Sequence of chain 1.C:
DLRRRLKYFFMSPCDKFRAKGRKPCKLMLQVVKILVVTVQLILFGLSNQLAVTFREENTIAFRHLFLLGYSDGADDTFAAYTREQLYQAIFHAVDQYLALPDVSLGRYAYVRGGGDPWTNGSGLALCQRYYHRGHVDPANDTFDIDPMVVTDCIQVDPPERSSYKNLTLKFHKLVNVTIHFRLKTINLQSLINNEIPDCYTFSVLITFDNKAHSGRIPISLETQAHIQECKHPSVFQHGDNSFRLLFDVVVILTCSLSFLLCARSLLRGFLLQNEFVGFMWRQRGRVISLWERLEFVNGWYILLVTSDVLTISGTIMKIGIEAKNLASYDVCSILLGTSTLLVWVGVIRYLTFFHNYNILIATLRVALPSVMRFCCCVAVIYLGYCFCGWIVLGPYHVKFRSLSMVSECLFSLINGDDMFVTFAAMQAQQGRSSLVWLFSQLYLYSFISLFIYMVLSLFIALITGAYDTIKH

Sequence of chain 1.D:
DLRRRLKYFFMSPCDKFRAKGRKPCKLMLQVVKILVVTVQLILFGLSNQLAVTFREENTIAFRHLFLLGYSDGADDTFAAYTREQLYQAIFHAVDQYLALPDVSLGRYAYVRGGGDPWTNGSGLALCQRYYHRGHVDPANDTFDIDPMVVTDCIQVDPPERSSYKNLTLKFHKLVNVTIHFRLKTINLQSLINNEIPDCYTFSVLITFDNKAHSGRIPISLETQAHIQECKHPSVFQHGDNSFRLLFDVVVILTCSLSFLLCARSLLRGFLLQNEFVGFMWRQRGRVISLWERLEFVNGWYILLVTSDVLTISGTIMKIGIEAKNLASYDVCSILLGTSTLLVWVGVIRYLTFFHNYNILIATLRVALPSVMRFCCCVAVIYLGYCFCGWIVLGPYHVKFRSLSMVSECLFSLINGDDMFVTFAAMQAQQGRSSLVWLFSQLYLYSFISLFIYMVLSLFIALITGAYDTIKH

The small molecule below binds the protein below.
Small molecule (SMILES): COc1ccccc1N1CCN([C@H]2CCCC[C@@H]2NS(=O)(=O)c2ccccc2)CC1

Binding-site contacts:
Ligand atom C23 contacts residue 3PE1 of chain 1.L at 4.1 Å.
Ligand atom C01 contacts residue VAL432 of chain 1.D at 3.7 Å (hydrophobic).
Ligand atom C09 contacts residue TYR436 of chain 1.D at 3.7 Å (hydrophobic).
Ligand atom C18 contacts residue SER503 of chain 1.C at 3.7 Å.
Ligand atom C13 contacts residue SER503 of chain 1.C at 3.0 Å.
Ligand atom C14 contacts residue SER503 of chain 1.C at 3.3 Å.
Ligand atom O01 contacts residue TYR436 of chain 1.D at 2.8 Å.
Ligand atom C22 contacts residue CYS429 of chain 1.D at 3.2 Å (hydrophobic).
Ligand atom C02 contacts residue VAL432 of chain 1.D at 3.4 Å (hydrophobic).
Ligand atom C21 contacts residue VAL425 of chain 1.D at 3.7 Å (hydrophobic).
Ligand atom C17 contacts residue SER503 of chain 1.C at 3.8 Å.
Ligand atom C04 contacts residue TYR507 of chain 1.C at 4.0 Å (hydrophobic).
Ligand atom S01 contacts residue ALA433 of chain 1.D at 4.0 Å.
Ligand atom O02 contacts residue CYS429 of chain 1.D at 3.3 Å (h-bond).
Ligand atom C03 contacts residue VAL432 of chain 1.D at 3.5 Å (hydrophobic).
Ligand atom C11 contacts residue TYR499 of chain 1.C at 3.8 Å (hydrophobic).
Ligand atom C15 contacts residue CYS429 of chain 1.D at 3.8 Å (hydrophobic).
Ligand atom C03 contacts residue PHE505 of chain 1.D at 4.0 Å (hydrophobic).
Ligand atom C05 contacts residue PHE513 of chain 1.D at 3.4 Å (hydrophobic).
Ligand atom C23 contacts residue SER503 of chain 1.C at 4.0 Å.
Ligand atom N03 contacts residue CYS429 of chain 1.D at 3.6 Å (h-bond).
Ligand atom C20 contacts residue MET508 of chain 1.C at 3.6 Å (hydrophobic).
Ligand atom C21 contacts residue TYR507 of chain 1.C at 3.5 Å (hydrophobic).
Ligand atom C06 contacts residue PHE513 of chain 1.D at 3.3 Å (hydrophobic).
Ligand atom C08 contacts residue 3PE1 of chain 1.L at 3.9 Å.
Ligand atom O02 contacts residue ALA433 of chain 1.D at 3.3 Å (h-bond).
Ligand atom C20 contacts residue VAL425 of chain 1.D at 4.0 Å (hydrophobic).
Ligand atom C04 contacts residue ILE468 of chain 1.D at 3.4 Å (hydrophobic).
Ligand atom C20 contacts residue SER503 of chain 1.C at 4.0 Å.
Ligand atom C04 contacts residue VAL432 of chain 1.D at 3.9 Å (hydrophobic).
Ligand atom O01 contacts residue ALA433 of chain 1.D at 3.4 Å.
Ligand atom C11 contacts residue 3PE1 of chain 1.L at 4.0 Å.
Ligand atom C05 contacts residue TYR507 of chain 1.C at 3.8 Å (hydrophobic).
Ligand atom C17 contacts residue CYS429 of chain 1.D at 3.6 Å (hydrophobic).
Ligand atom O01 contacts residue VAL432 of chain 1.D at 3.2 Å (h-bond).
Ligand atom C09 contacts residue 3PE1 of chain 1.L at 3.8 Å.
Ligand atom C03 contacts residue ILE468 of chain 1.D at 3.9 Å (hydrophobic).
Ligand atom C01 contacts residue CYS429 of chain 1.D at 4.1 Å (hydrophobic).
Ligand atom C10 contacts residue TYR499 of chain 1.C at 3.4 Å (hydrophobic).
Ligand atom C22 contacts residue TYR507 of chain 1.C at 3.6 Å (hydrophobic).